The protein below binds the small molecule below.
Small molecule (SMILES): CC(=O)N[C@H]1[C@H](O[C@H]2[C@H](O)[C@@H](NC(C)=O)CO[C@@H]2CO)O[C@H](CO)[C@@H](O[C@@H]2O[C@H](CO[C@H]3O[C@H](CO)[C@@H](O)[C@H](O)[C@@H]3O)[C@@H](O)[C@H](O[C@H]3O[C@H](CO)[C@@H](O)[C@H](O)[C@@H]3O)[C@@H]2O)[C@@H]1O

Sequence of chain 1.E:
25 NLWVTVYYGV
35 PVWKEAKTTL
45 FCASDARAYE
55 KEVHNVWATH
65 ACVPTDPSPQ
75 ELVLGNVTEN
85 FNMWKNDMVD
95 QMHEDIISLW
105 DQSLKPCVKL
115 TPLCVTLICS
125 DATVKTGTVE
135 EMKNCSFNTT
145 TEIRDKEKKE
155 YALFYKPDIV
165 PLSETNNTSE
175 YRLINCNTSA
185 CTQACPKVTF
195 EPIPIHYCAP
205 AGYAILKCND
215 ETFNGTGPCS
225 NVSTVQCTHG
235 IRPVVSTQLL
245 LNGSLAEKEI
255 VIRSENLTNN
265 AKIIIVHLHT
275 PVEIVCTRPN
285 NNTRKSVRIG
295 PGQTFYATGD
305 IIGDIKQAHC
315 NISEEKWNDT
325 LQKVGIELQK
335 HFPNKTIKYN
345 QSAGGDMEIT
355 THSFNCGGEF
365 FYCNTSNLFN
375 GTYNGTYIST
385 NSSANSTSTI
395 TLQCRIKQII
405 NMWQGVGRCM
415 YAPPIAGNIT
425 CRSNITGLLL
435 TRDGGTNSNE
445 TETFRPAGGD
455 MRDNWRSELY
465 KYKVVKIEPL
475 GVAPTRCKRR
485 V

Binding-site contacts:
Ligand atom O5 contacts residue ASN138 of chain 1.E at 2.3 Å (h-bond).
Ligand atom C6 contacts residue TYR155 of chain 1.E at 3.9 Å (hydrophobic).
Ligand atom C5 contacts residue TYR155 of chain 1.E at 3.6 Å (hydrophobic).
Ligand atom O6 contacts residue ASN138 of chain 1.E at 4.4 Å.
Ligand atom C5 contacts residue ASN138 of chain 1.E at 3.6 Å.
Ligand atom C3 contacts residue ASN138 of chain 1.E at 3.8 Å.
Ligand atom C1 contacts residue TYR155 of chain 1.E at 3.8 Å (hydrophobic).
Ligand atom C2 contacts residue ASN138 of chain 1.E at 2.5 Å.
Ligand atom C7 contacts residue ASN138 of chain 1.E at 3.5 Å.
Ligand atom O7 contacts residue LEU157 of chain 1.E at 3.9 Å.
Ligand atom O7 contacts residue TYR155 of chain 1.E at 3.2 Å.
Ligand atom N2 contacts residue ASN138 of chain 1.E at 2.9 Å (h-bond).
Ligand atom C8 contacts residue ASP304 of chain 1.E at 3.8 Å.
Ligand atom C3 contacts residue TYR155 of chain 1.E at 4.3 Å (hydrophobic).
Ligand atom O5 contacts residue TYR155 of chain 1.E at 3.9 Å.
Ligand atom C7 contacts residue LEU157 of chain 1.E at 4.3 Å (hydrophobic).
Ligand atom O6 contacts residue TYR155 of chain 1.E at 4.4 Å.
Ligand atom C1 contacts residue ASN138 of chain 1.E at 1.4 Å.
Ligand atom O7 contacts residue GLY303 of chain 1.E at 4.0 Å.
Ligand atom C7 contacts residue TYR155 of chain 1.E at 4.4 Å (hydrophobic).
Ligand atom O6 contacts residue SER140 of chain 1.E at 4.4 Å.
Ligand atom O7 contacts residue ASN138 of chain 1.E at 3.8 Å.
Ligand atom C4 contacts residue ASN138 of chain 1.E at 4.2 Å.
Ligand atom O4 contacts residue TYR155 of chain 1.E at 4.4 Å.